Binding-site contacts:
Ligand atom C8 contacts residue LEU909 of chain 1.C at 3.9 Å (hydrophobic).
Ligand atom N2 contacts residue ASN704 of chain 1.C at 3.1 Å (h-bond).
Ligand atom C7 contacts residue LEU909 of chain 1.C at 3.8 Å (hydrophobic).
Ligand atom O6 contacts residue GLN913 of chain 1.C at 4.5 Å.
Ligand atom O5 contacts residue GLN913 of chain 1.C at 4.3 Å.
Ligand atom O5 contacts residue ASN704 of chain 1.C at 4.5 Å.
Ligand atom C7 contacts residue ASN704 of chain 1.C at 3.2 Å.
Ligand atom C1 contacts residue LEU909 of chain 1.C at 4.3 Å (hydrophobic).
Ligand atom C6 contacts residue GLN913 of chain 1.C at 4.2 Å.
Ligand atom C5 contacts residue GLN913 of chain 1.C at 4.4 Å.
Ligand atom O7 contacts residue GLN1058 of chain 1.C at 4.0 Å.
Ligand atom C8 contacts residue ASN704 of chain 1.C at 3.8 Å.
Ligand atom O7 contacts residue LEU909 of chain 1.C at 3.8 Å.
Ligand atom C8 contacts residue ASN912 of chain 1.C at 4.2 Å.
Ligand atom O7 contacts residue ASN704 of chain 1.C at 3.4 Å (h-bond).
Ligand atom C5 contacts residue LEU909 of chain 1.C at 3.9 Å (hydrophobic).
Ligand atom O4 contacts residue LEU909 of chain 1.C at 3.9 Å.
Ligand atom C4 contacts residue LEU909 of chain 1.C at 4.4 Å (hydrophobic).
Ligand atom C7 contacts residue GLN1058 of chain 1.C at 4.4 Å.
Ligand atom C1 contacts residue ASN704 of chain 1.C at 3.2 Å.
Ligand atom N2 contacts residue LEU909 of chain 1.C at 4.4 Å.
Ligand atom C2 contacts residue ASN704 of chain 1.C at 3.5 Å.
Ligand atom C8 contacts residue GLN913 of chain 1.C at 4.5 Å.

A small-molecule ligand and the protein it binds are described below.
Small molecule (SMILES): CC(=O)N[C@H]1[C@H](O[C@H]2[C@H](O)[C@@H](NC(C)=O)CO[C@@H]2CO)O[C@H](CO)[C@@H](O)[C@@H]1O

Sequence of chain 1.C:
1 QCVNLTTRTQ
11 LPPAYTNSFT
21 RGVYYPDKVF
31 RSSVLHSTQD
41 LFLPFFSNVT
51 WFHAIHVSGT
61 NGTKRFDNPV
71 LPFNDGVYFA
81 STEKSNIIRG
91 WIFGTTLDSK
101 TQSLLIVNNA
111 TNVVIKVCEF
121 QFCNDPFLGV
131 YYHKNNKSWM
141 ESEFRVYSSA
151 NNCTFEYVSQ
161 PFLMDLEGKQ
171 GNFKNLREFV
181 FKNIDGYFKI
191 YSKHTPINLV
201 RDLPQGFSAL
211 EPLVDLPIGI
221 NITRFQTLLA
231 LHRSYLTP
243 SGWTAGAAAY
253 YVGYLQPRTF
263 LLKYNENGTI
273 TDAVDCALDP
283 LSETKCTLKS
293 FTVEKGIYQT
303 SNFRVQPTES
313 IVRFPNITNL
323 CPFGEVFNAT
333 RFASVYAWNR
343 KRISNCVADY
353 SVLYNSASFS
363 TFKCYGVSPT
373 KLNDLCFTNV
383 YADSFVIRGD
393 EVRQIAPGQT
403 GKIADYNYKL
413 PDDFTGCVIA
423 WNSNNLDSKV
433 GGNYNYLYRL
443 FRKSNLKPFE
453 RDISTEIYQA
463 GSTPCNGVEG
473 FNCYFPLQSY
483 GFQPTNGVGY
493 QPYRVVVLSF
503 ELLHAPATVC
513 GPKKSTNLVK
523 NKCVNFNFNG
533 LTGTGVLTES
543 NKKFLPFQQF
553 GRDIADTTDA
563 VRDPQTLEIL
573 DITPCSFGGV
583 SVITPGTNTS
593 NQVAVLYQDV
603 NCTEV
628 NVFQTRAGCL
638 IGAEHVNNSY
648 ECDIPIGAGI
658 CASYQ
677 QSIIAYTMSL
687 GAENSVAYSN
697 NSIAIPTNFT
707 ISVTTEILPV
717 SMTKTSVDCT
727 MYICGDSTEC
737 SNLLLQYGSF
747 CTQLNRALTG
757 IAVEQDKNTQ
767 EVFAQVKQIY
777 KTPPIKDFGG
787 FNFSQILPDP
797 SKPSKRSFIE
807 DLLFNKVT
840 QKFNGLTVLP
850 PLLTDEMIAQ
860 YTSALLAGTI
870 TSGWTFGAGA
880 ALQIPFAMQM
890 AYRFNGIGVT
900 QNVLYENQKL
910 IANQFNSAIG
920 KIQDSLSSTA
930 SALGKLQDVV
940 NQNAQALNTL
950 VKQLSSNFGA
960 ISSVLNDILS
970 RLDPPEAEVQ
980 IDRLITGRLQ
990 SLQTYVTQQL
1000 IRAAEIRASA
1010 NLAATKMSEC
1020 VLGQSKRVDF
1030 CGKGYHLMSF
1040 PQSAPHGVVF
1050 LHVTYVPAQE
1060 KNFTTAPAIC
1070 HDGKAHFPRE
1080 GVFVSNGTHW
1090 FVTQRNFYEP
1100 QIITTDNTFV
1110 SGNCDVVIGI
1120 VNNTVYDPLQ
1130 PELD